This small molecule binds to this protein.
Small molecule (SMILES): CC(=O)N[C@@H]1[C@@H](O)[C@H](O)[C@@H](CO)O[C@H]1O

Sequence of chain 1.H:
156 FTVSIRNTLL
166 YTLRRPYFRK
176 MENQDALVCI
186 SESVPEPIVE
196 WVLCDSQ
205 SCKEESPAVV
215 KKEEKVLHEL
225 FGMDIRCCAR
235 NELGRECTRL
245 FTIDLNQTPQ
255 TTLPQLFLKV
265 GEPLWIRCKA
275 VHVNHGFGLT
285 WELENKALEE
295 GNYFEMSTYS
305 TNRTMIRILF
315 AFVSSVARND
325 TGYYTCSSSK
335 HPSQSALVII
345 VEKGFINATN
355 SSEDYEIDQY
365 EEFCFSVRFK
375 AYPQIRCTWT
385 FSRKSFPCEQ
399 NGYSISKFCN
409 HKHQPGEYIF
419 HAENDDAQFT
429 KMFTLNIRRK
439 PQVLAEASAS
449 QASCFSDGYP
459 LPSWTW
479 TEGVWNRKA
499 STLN

Binding-site contacts:
Ligand atom O5 contacts residue ASN323 of chain 1.H at 2.4 Å (h-bond).
Ligand atom C2 contacts residue ASN323 of chain 1.H at 2.5 Å.
Ligand atom O7 contacts residue ASN323 of chain 1.H at 3.4 Å (h-bond).
Ligand atom C7 contacts residue ASN323 of chain 1.H at 3.3 Å.
Ligand atom C8 contacts residue ASP324 of chain 1.H at 4.2 Å.
Ligand atom C1 contacts residue ASN323 of chain 1.H at 1.4 Å.
Ligand atom C3 contacts residue ASN323 of chain 1.H at 3.7 Å.
Ligand atom C8 contacts residue ASN323 of chain 1.H at 4.4 Å.
Ligand atom C4 contacts residue ASN323 of chain 1.H at 4.2 Å.
Ligand atom N2 contacts residue ASN323 of chain 1.H at 2.9 Å (h-bond).
Ligand atom C5 contacts residue ASN323 of chain 1.H at 3.6 Å.